Sequence of chain 37.B:
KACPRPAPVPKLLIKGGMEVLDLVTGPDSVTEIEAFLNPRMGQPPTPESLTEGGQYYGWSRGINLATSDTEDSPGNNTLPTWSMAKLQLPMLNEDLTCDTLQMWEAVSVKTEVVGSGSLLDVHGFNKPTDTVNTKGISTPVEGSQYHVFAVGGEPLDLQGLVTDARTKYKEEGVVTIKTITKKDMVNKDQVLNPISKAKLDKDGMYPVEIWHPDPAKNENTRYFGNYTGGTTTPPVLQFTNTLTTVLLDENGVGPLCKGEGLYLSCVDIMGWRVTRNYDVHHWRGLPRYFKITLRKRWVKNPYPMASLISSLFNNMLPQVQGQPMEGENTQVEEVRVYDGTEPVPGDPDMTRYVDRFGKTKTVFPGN

Sequence of chain 37.C:
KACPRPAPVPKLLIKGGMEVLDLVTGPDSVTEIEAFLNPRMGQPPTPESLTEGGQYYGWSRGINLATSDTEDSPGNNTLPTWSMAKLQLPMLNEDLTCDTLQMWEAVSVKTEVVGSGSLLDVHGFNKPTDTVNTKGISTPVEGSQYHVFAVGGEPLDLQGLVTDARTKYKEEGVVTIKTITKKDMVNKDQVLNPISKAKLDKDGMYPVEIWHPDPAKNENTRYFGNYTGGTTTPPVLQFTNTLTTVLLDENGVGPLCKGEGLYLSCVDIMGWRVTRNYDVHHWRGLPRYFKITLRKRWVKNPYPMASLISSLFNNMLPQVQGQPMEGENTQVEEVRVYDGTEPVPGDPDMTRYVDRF

The protein below binds the small molecule below.
Small molecule (SMILES): CC(=O)N[C@H]1[C@H]([C@H](O)[C@H](O)CO)O[C@@](O[C@H]2[C@@H](O)[C@@H](CO)O[C@@H](O[C@H]3[C@H](O)[C@@H](O)[C@H](O)O[C@@H]3CO)[C@@H]2O)(C(=O)O)C[C@@H]1O

Binding-site contacts:
Ligand atom C5 contacts residue TYR72 of chain 37.B at 3.7 Å (hydrophobic).
Ligand atom O1A contacts residue ARG77 of chain 37.B at 3.2 Å (salt-bridge).
Ligand atom C3 contacts residue HIS298 of chain 37.B at 3.5 Å.
Ligand atom O4 contacts residue VAL296 of chain 37.B at 4.2 Å.
Ligand atom N5 contacts residue TYR72 of chain 37.B at 2.8 Å (h-bond).
Ligand atom O4 contacts residue GLY78 of chain 37.B at 3.1 Å.
Ligand atom O4 contacts residue ILE79 of chain 37.B at 3.8 Å.
Ligand atom C4 contacts residue GLY78 of chain 37.B at 3.3 Å.
Ligand atom C1 contacts residue TYR72 of chain 37.B at 3.7 Å (hydrophobic).
Ligand atom C3 contacts residue VAL296 of chain 37.B at 3.5 Å (hydrophobic).
Ligand atom C6 contacts residue TYR72 of chain 37.B at 3.9 Å (hydrophobic).
Ligand atom O3 contacts residue ASN80 of chain 37.B at 3.9 Å.
Ligand atom O3 contacts residue GLY78 of chain 37.B at 3.0 Å.
Ligand atom C5 contacts residue ARG77 of chain 37.B at 4.2 Å.
Ligand atom C5 contacts residue ASN93 of chain 37.B at 4.0 Å.
Ligand atom C4 contacts residue ARG77 of chain 37.B at 3.8 Å.
Ligand atom O4 contacts residue THR291 of chain 37.B at 3.3 Å.
Ligand atom C3 contacts residue ARG77 of chain 37.B at 4.0 Å.
Ligand atom O1A contacts residue GLY78 of chain 37.B at 3.9 Å.
Ligand atom O6 contacts residue ASN93 of chain 37.B at 3.5 Å (h-bond).
Ligand atom C2 contacts residue GLY78 of chain 37.B at 3.9 Å.
Ligand atom C4 contacts residue TYR72 of chain 37.B at 3.9 Å (hydrophobic).
Ligand atom C9 contacts residue ARG77 of chain 37.B at 3.5 Å.
Ligand atom C11 contacts residue ASP85 of chain 37.C at 3.7 Å.
Ligand atom C2 contacts residue VAL296 of chain 37.B at 4.3 Å (hydrophobic).
Ligand atom O1B contacts residue TYR72 of chain 37.B at 3.8 Å.
Ligand atom C11 contacts residue TYR72 of chain 37.B at 3.5 Å (hydrophobic).
Ligand atom O4 contacts residue HIS298 of chain 37.B at 3.1 Å (h-bond).
Ligand atom O1A contacts residue TYR72 of chain 37.B at 3.0 Å.
Ligand atom O3 contacts residue VAL296 of chain 37.B at 3.9 Å.
Ligand atom C3 contacts residue GLY78 of chain 37.B at 3.8 Å.
Ligand atom O3 contacts residue ARG77 of chain 37.B at 4.1 Å.
Ligand atom C1 contacts residue GLY78 of chain 37.B at 4.1 Å.
Ligand atom O4 contacts residue ASN80 of chain 37.B at 4.3 Å.
Ligand atom C3 contacts residue GLY78 of chain 37.B at 3.8 Å.
Ligand atom C6 contacts residue ASN93 of chain 37.B at 3.2 Å.
Ligand atom O1B contacts residue ARG77 of chain 37.B at 2.7 Å (salt-bridge).
Ligand atom C10 contacts residue TYR72 of chain 37.B at 3.6 Å (hydrophobic).
Ligand atom C4 contacts residue HIS298 of chain 37.B at 3.5 Å.
Ligand atom C1 contacts residue ARG77 of chain 37.B at 3.3 Å.